Sequence of chain 1.A:
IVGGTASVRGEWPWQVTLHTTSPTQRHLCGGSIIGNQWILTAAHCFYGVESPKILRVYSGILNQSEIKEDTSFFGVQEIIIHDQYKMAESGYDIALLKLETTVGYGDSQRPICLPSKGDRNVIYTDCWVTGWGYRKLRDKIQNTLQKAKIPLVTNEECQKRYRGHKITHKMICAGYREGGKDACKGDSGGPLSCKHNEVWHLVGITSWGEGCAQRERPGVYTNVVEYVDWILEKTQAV

This protein binds this small molecule.
Small molecule (SMILES): CC[C@H](NC(=O)[C@@H](NC(=O)[C@@H](NC(=O)[C@@H](N)CS)[C@@H](C)O)[C@@H](C)O)C(=O)N[C@H](C(=O)N[C@@H](C)C(=O)N1CCC[C@H]1C=O)[C@@H](C)CC

Binding-site contacts:
Ligand atom O contacts residue LEU232 of chain 1.A at 3.4 Å.
Ligand atom CB contacts residue ILE34 of chain 1.A at 3.8 Å (hydrophobic).
Ligand atom CD1 contacts residue ILE231 of chain 1.A at 4.0 Å (hydrophobic).
Ligand atom CB contacts residue GLN236 of chain 1.A at 4.0 Å.
Ligand atom O contacts residue ASN36 of chain 1.A at 4.0 Å.
Ligand atom CD1 contacts residue THR235 of chain 1.A at 3.8 Å.
Ligand atom CG2 contacts residue VAL228 of chain 1.A at 3.8 Å (hydrophobic).
Ligand atom OG1 contacts residue SER116 of chain 1.A at 4.2 Å.
Ligand atom CG2 contacts residue GLY35 of chain 1.A at 4.3 Å.
Ligand atom OG1 contacts residue LEU114 of chain 1.A at 4.3 Å.
Ligand atom C contacts residue LEU232 of chain 1.A at 4.4 Å (hydrophobic).
Ligand atom CG2 contacts residue LEU232 of chain 1.A at 4.3 Å (hydrophobic).
Ligand atom CA contacts residue ASN36 of chain 1.A at 3.8 Å.
Ligand atom CD1 contacts residue LEU232 of chain 1.A at 3.7 Å (hydrophobic).
Ligand atom CG1 contacts residue LEU114 of chain 1.A at 4.3 Å (hydrophobic).
Ligand atom CG2 contacts residue THR235 of chain 1.A at 3.5 Å.
Ligand atom O contacts residue GLN236 of chain 1.A at 4.1 Å.
Ligand atom OG1 contacts residue VAL228 of chain 1.A at 4.4 Å.
Ligand atom CB contacts residue SER116 of chain 1.A at 3.7 Å.
Ligand atom CA contacts residue GLN236 of chain 1.A at 3.7 Å.
Ligand atom CD1 contacts residue LEU114 of chain 1.A at 3.6 Å (hydrophobic).
Ligand atom CG2 contacts residue SER116 of chain 1.A at 4.2 Å.
Ligand atom CG2 contacts residue ILE34 of chain 1.A at 4.2 Å (hydrophobic).
Ligand atom CB contacts residue CYS113 of chain 1.A at 3.0 Å (hydrophobic).
Ligand atom SG contacts residue CYS113 of chain 1.A at 2.0 Å (h-bond).
Ligand atom CB contacts residue GLN236 of chain 1.A at 3.1 Å.
Ligand atom CB contacts residue ASN36 of chain 1.A at 3.6 Å.
Ligand atom C contacts residue GLN236 of chain 1.A at 3.7 Å.
Ligand atom CG2 contacts residue LEU114 of chain 1.A at 4.1 Å (hydrophobic).
Ligand atom CG2 contacts residue GLN236 of chain 1.A at 3.5 Å.
Ligand atom OG1 contacts residue PRO115 of chain 1.A at 3.4 Å (h-bond).
Ligand atom CB contacts residue PRO115 of chain 1.A at 4.3 Å (hydrophobic).
Ligand atom CA contacts residue GLN236 of chain 1.A at 3.5 Å.
Ligand atom N contacts residue CYS113 of chain 1.A at 3.7 Å.
Ligand atom CA contacts residue CYS113 of chain 1.A at 3.5 Å (hydrophobic).
Ligand atom CG1 contacts residue ILE34 of chain 1.A at 3.5 Å (hydrophobic).
Ligand atom N contacts residue GLN236 of chain 1.A at 3.1 Å (h-bond).
Ligand atom CG2 contacts residue TRP38 of chain 1.A at 4.0 Å (hydrophobic).
Ligand atom CB contacts residue LEU114 of chain 1.A at 4.2 Å (hydrophobic).
Ligand atom C contacts residue ASN36 of chain 1.A at 4.2 Å.